This protein binds this small molecule.
Small molecule (SMILES): CC(=O)N[C@H]1[C@H](O[C@H]2[C@H](O)[C@@H](NC(C)=O)CO[C@@H]2CO)O[C@H](CO)[C@@H](O)[C@@H]1O

Sequence of chain 1.A:
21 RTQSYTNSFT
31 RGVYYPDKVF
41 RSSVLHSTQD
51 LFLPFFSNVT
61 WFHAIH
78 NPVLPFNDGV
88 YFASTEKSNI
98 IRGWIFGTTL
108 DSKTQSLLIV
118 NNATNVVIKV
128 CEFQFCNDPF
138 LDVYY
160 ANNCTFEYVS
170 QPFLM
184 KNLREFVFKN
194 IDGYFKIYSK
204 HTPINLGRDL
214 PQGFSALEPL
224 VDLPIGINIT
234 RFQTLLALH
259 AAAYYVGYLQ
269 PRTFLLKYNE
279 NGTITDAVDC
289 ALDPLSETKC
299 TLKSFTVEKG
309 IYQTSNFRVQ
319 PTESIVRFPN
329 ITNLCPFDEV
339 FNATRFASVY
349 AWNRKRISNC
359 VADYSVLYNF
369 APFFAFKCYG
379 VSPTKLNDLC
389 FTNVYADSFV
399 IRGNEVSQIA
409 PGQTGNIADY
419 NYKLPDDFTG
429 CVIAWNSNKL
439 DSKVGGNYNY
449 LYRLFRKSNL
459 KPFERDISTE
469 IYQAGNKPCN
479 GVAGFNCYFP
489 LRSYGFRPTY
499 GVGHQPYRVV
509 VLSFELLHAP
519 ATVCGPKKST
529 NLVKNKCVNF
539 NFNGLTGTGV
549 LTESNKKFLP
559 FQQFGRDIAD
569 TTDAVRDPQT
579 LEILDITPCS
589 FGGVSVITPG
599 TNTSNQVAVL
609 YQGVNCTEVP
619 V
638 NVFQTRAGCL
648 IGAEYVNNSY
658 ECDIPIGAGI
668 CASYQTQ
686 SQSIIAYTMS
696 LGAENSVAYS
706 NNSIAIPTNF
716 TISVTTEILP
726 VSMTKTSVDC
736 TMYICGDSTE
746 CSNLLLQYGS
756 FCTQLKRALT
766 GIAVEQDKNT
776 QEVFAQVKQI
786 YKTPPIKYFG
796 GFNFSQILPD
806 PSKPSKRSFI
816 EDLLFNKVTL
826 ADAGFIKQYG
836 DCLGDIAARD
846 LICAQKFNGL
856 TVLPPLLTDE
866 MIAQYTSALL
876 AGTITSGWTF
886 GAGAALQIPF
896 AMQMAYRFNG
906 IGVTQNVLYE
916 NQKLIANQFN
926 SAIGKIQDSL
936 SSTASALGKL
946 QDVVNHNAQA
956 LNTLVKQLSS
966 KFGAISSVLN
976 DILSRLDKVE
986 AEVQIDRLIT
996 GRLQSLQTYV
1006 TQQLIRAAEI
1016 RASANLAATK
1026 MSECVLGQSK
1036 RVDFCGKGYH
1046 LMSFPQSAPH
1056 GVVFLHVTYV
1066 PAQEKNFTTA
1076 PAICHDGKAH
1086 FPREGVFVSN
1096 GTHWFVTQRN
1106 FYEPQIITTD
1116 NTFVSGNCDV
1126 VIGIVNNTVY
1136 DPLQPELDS

Binding-site contacts:
Ligand atom O5 contacts residue HIS1098 of chain 1.A at 4.1 Å.
Ligand atom C4 contacts residue ASN1095 of chain 1.A at 4.2 Å.
Ligand atom C7 contacts residue ASN1095 of chain 1.A at 3.5 Å.
Ligand atom C7 contacts residue THR1097 of chain 1.A at 3.4 Å.
Ligand atom O6 contacts residue HIS1098 of chain 1.A at 4.2 Å.
Ligand atom C4 contacts residue HIS1098 of chain 1.A at 4.2 Å.
Ligand atom C3 contacts residue HIS1098 of chain 1.A at 4.4 Å.
Ligand atom C5 contacts residue ASN1095 of chain 1.A at 3.7 Å.
Ligand atom C1 contacts residue THR1097 of chain 1.A at 4.2 Å.
Ligand atom C3 contacts residue ASN1095 of chain 1.A at 3.8 Å.
Ligand atom C8 contacts residue HIS1098 of chain 1.A at 4.0 Å.
Ligand atom C3 contacts residue THR1097 of chain 1.A at 4.5 Å.
Ligand atom N2 contacts residue THR1097 of chain 1.A at 4.4 Å.
Ligand atom O5 contacts residue ASN1095 of chain 1.A at 2.4 Å (h-bond).
Ligand atom O7 contacts residue HIS1098 of chain 1.A at 3.7 Å.
Ligand atom C5 contacts residue HIS1098 of chain 1.A at 3.5 Å.
Ligand atom O6 contacts residue PHE1100 of chain 1.A at 4.4 Å.
Ligand atom O4 contacts residue HIS1098 of chain 1.A at 3.9 Å.
Ligand atom C8 contacts residue THR1097 of chain 1.A at 4.3 Å.
Ligand atom O7 contacts residue ASN1095 of chain 1.A at 3.7 Å.
Ligand atom C7 contacts residue HIS1098 of chain 1.A at 4.0 Å.
Ligand atom N2 contacts residue ASN1095 of chain 1.A at 2.9 Å (h-bond).
Ligand atom C6 contacts residue PHE1100 of chain 1.A at 3.6 Å (hydrophobic).
Ligand atom C1 contacts residue ASN1095 of chain 1.A at 1.4 Å.
Ligand atom C2 contacts residue ASN1095 of chain 1.A at 2.5 Å.
Ligand atom C1 contacts residue HIS1098 of chain 1.A at 4.1 Å.
Ligand atom O5 contacts residue PHE1100 of chain 1.A at 3.9 Å.
Ligand atom C5 contacts residue PHE1100 of chain 1.A at 4.3 Å (hydrophobic).
Ligand atom C6 contacts residue HIS1098 of chain 1.A at 4.2 Å.
Ligand atom C8 contacts residue ASN1095 of chain 1.A at 3.7 Å.
Ligand atom O7 contacts residue THR1097 of chain 1.A at 2.2 Å (h-bond).